Sequence of chain 4.A:
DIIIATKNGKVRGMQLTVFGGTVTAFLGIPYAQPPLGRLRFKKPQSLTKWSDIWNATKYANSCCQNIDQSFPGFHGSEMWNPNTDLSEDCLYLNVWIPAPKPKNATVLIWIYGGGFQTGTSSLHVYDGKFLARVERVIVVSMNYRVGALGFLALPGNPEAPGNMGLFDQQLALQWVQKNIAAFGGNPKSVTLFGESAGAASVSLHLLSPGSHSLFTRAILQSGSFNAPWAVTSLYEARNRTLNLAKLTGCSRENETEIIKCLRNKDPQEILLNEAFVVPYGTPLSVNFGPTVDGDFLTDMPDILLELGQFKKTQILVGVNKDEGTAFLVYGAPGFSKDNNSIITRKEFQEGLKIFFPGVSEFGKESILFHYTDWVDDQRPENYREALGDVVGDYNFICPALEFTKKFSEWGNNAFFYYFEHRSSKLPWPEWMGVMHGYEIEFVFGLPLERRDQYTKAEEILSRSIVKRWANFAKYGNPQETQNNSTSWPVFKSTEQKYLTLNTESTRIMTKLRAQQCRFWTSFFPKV

The small molecule below binds the protein below.
Small molecule (SMILES): CC(=O)N[C@H]1[C@H](O[C@H]2[C@H](O)[C@@H](NC(C)=O)CO[C@@H]2CO[C@H]2O[C@@H](C)[C@@H](O)[C@@H](O)[C@@H]2O)O[C@H](CO)[C@@H](O)[C@@H]1O

Binding-site contacts:
Ligand atom C5 contacts residue PRO281 of chain 4.A at 4.3 Å (hydrophobic).
Ligand atom O5 contacts residue ASN245 of chain 4.A at 4.3 Å.
Ligand atom C5 contacts residue PHE278 of chain 4.A at 4.4 Å (hydrophobic).
Ligand atom C5 contacts residue ASN245 of chain 4.A at 3.9 Å.
Ligand atom C7 contacts residue PRO281 of chain 4.A at 4.4 Å (hydrophobic).
Ligand atom C2 contacts residue PRO281 of chain 4.A at 4.4 Å (hydrophobic).
Ligand atom O3 contacts residue PRO281 of chain 4.A at 3.9 Å.
Ligand atom C3 contacts residue PHE278 of chain 4.A at 3.5 Å (hydrophobic).
Ligand atom C3 contacts residue VAL280 of chain 4.A at 4.4 Å (hydrophobic).
Ligand atom N2 contacts residue TYR237 of chain 4.A at 3.7 Å.
Ligand atom O4 contacts residue LEU249 of chain 4.A at 3.8 Å.
Ligand atom O3 contacts residue PRO281 of chain 4.A at 4.0 Å.
Ligand atom C4 contacts residue PHE278 of chain 4.A at 3.2 Å (hydrophobic).
Ligand atom C6 contacts residue PRO281 of chain 4.A at 4.3 Å (hydrophobic).
Ligand atom C8 contacts residue TYR237 of chain 4.A at 4.1 Å (hydrophobic).
Ligand atom C6 contacts residue LYS248 of chain 4.A at 4.3 Å.
Ligand atom C6 contacts residue ASN245 of chain 4.A at 3.5 Å.
Ligand atom C4 contacts residue ASN241 of chain 4.A at 4.2 Å.
Ligand atom C1 contacts residue ASN241 of chain 4.A at 1.4 Å.
Ligand atom C5 contacts residue ASN245 of chain 4.A at 3.8 Å.
Ligand atom O7 contacts residue PRO281 of chain 4.A at 3.6 Å.
Ligand atom O2 contacts residue PRO281 of chain 4.A at 3.9 Å.
Ligand atom O4 contacts residue PHE278 of chain 4.A at 3.8 Å.
Ligand atom C7 contacts residue ASN241 of chain 4.A at 3.9 Å.
Ligand atom C2 contacts residue ASN241 of chain 4.A at 2.4 Å.
Ligand atom C3 contacts residue PRO281 of chain 4.A at 4.4 Å (hydrophobic).
Ligand atom O3 contacts residue VAL280 of chain 4.A at 3.8 Å.
Ligand atom O5 contacts residue ASN245 of chain 4.A at 3.0 Å (h-bond).
Ligand atom O3 contacts residue PHE278 of chain 4.A at 3.5 Å (h-bond).
Ligand atom N2 contacts residue ASN241 of chain 4.A at 2.8 Å (h-bond).
Ligand atom C5 contacts residue ASN241 of chain 4.A at 3.6 Å.
Ligand atom C6 contacts residue ASN245 of chain 4.A at 3.9 Å.
Ligand atom C1 contacts residue ASN245 of chain 4.A at 4.1 Å.
Ligand atom O6 contacts residue ASN245 of chain 4.A at 4.4 Å.
Ligand atom C3 contacts residue ASN241 of chain 4.A at 3.7 Å.
Ligand atom O5 contacts residue ASN241 of chain 4.A at 2.4 Å (h-bond).
Ligand atom C1 contacts residue ASN245 of chain 4.A at 4.0 Å.
Ligand atom C6 contacts residue LEU249 of chain 4.A at 3.7 Å (hydrophobic).
Ligand atom C7 contacts residue TYR237 of chain 4.A at 4.3 Å (hydrophobic).
Ligand atom O7 contacts residue ASN241 of chain 4.A at 4.3 Å.